Sequence of chain 1.A:
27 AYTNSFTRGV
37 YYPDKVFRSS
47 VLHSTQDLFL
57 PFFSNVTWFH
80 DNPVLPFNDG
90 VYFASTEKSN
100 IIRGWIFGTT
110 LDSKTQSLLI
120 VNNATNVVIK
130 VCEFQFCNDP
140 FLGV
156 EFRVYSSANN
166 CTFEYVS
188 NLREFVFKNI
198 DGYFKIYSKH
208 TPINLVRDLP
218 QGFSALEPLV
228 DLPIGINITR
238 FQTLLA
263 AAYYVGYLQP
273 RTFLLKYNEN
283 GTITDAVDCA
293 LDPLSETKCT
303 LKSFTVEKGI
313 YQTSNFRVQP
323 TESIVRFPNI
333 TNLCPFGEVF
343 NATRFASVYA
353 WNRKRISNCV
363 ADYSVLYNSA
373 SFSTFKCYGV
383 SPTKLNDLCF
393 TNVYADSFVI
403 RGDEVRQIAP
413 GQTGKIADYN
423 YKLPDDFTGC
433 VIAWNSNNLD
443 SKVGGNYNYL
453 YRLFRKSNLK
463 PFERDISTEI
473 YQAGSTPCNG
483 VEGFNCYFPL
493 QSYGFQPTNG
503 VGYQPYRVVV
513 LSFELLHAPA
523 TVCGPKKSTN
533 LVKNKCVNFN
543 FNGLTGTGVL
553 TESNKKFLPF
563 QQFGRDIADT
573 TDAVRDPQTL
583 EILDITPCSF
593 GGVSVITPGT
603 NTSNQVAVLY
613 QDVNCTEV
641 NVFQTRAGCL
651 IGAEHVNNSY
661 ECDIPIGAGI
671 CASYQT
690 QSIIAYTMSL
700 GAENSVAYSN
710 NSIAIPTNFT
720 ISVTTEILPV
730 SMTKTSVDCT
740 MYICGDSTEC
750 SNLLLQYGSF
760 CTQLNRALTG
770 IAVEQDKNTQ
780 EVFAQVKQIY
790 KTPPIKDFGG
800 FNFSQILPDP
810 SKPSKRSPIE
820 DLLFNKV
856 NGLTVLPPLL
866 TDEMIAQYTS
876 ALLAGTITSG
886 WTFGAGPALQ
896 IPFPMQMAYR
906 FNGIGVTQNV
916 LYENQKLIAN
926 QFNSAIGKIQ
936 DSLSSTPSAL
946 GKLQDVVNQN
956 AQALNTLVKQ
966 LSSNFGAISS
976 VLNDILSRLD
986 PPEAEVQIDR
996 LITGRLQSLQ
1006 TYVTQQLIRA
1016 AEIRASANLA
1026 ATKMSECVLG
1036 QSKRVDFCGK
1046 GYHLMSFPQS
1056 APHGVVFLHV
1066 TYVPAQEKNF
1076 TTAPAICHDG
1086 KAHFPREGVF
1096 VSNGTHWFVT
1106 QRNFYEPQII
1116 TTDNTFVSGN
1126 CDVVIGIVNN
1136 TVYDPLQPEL

Binding-site contacts:
Ligand atom C2 contacts residue ASN709 of chain 1.G at 2.5 Å.
Ligand atom C8 contacts residue ILE1130 of chain 1.G at 4.0 Å (hydrophobic).
Ligand atom C3 contacts residue ASN709 of chain 1.G at 3.9 Å.
Ligand atom C7 contacts residue ASN709 of chain 1.G at 3.2 Å.
Ligand atom C1 contacts residue ASN709 of chain 1.G at 1.5 Å.
Ligand atom O5 contacts residue ASP796 of chain 1.A at 4.3 Å.
Ligand atom C5 contacts residue ASN709 of chain 1.G at 3.8 Å.
Ligand atom O5 contacts residue ASN709 of chain 1.G at 2.4 Å (h-bond).
Ligand atom C8 contacts residue ASN709 of chain 1.G at 4.4 Å.
Ligand atom N2 contacts residue ASN709 of chain 1.G at 2.9 Å (h-bond).
Ligand atom C4 contacts residue ASN709 of chain 1.G at 4.3 Å.
Ligand atom O7 contacts residue ASN709 of chain 1.G at 3.1 Å (h-bond).
Ligand atom C8 contacts residue GLY1131 of chain 1.G at 3.4 Å.

Sequence of chain 1.G:
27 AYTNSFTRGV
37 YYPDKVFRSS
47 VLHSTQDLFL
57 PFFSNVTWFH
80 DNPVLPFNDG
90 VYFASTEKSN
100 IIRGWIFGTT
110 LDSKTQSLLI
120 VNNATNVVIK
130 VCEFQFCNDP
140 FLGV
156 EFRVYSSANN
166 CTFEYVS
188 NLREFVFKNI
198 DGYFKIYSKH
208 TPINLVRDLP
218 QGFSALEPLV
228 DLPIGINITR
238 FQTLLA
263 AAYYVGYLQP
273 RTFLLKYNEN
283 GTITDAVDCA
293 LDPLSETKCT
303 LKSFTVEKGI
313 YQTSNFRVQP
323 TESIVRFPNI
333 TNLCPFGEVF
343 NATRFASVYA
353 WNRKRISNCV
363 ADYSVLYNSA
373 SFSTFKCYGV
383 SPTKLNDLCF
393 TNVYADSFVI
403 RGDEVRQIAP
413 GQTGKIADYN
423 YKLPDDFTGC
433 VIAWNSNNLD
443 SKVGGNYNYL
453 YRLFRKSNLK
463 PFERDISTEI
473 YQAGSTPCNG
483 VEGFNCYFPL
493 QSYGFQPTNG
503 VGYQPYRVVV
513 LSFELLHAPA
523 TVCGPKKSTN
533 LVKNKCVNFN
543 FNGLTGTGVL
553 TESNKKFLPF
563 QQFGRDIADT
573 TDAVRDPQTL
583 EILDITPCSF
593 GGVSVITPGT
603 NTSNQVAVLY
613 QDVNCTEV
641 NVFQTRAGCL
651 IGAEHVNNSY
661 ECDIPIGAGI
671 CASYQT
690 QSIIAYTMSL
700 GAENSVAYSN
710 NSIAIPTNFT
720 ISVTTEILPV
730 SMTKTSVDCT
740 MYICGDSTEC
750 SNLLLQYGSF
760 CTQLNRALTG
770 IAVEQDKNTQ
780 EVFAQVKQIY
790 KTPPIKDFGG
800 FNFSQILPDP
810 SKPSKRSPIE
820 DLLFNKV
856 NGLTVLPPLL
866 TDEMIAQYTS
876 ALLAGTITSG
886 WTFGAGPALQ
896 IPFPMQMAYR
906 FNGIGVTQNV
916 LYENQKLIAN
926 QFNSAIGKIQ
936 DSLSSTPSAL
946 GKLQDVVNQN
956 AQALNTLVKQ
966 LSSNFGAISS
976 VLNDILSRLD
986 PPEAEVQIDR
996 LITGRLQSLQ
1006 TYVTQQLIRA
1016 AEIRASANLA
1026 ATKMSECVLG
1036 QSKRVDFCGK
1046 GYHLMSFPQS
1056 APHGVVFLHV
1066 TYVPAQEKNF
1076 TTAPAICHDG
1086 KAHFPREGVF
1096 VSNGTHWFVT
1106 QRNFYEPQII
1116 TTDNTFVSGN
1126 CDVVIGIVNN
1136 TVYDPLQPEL

The protein below binds the small molecule below.
Small molecule (SMILES): CC(=O)N[C@@H]1[C@@H](O)[C@H](O)[C@@H](CO)O[C@H]1O